This protein binds this small molecule.
Small molecule (SMILES): Nc1nc2c(ncn2[C@@H]2O[C@H](CO[P](=O)(O)O[P](=O)(O)NP(=O)(O)O)[C@@H](O)[C@H]2O)c(=O)[nH]1

Binding-site contacts:
Ligand atom O6 contacts residue ASP125 of chain 1.A at 3.4 Å (salt-bridge).
Ligand atom O1G contacts residue TYR39 of chain 1.A at 3.0 Å (h-bond).
Ligand atom N3B contacts residue TYR39 of chain 1.A at 3.3 Å.
Ligand atom O2' contacts residue LYS37 of chain 1.A at 2.9 Å (salt-bridge).
Ligand atom O5' contacts residue THR25 of chain 1.A at 3.1 Å (h-bond).
Ligand atom O2A contacts residue THR25 of chain 1.A at 2.5 Å (h-bond).
Ligand atom O6 contacts residue LYS152 of chain 1.A at 3.0 Å (salt-bridge).
Ligand atom N3B contacts residue MG1 of chain 1.E at 3.5 Å.
Ligand atom O2' contacts residue GLU36 of chain 1.A at 2.8 Å (salt-bridge).
Ligand atom O6 contacts residue ASN122 of chain 1.A at 3.2 Å (h-bond).
Ligand atom O6 contacts residue ALA151 of chain 1.A at 2.8 Å (h-bond).
Ligand atom O6 contacts residue SER150 of chain 1.A at 3.3 Å (h-bond).
Ligand atom O1B contacts residue MG1 of chain 1.E at 2.2 Å.
Ligand atom O2G contacts residue MG1 of chain 1.E at 2.2 Å.
Ligand atom O2B contacts residue ASP18 of chain 1.A at 3.5 Å (salt-bridge).
Ligand atom O2A contacts residue THR24 of chain 1.A at 3.2 Å (h-bond).
Ligand atom N3B contacts residue GLY20 of chain 1.A at 3.2 Å (h-bond).
Ligand atom O2A contacts residue LYS23 of chain 1.A at 3.4 Å (salt-bridge).
Ligand atom O3G contacts residue LYS23 of chain 1.A at 3.2 Å (salt-bridge).
Ligand atom PG contacts residue MG1 of chain 1.E at 3.2 Å.
Ligand atom O3' contacts residue LYS37 of chain 1.A at 2.7 Å (salt-bridge).
Ligand atom O2B contacts residue THR21 of chain 1.A at 3.2 Å (h-bond).
Ligand atom C3' contacts residue LYS37 of chain 1.A at 3.5 Å.
Ligand atom O1B contacts residue LYS23 of chain 1.A at 3.3 Å (salt-bridge).
Ligand atom O3A contacts residue LYS23 of chain 1.A at 3.5 Å (salt-bridge).
Ligand atom O2B contacts residue LYS23 of chain 1.A at 2.5 Å (salt-bridge).
Ligand atom N2 contacts residue ASP125 of chain 1.A at 3.1 Å (salt-bridge).
Ligand atom PB contacts residue MG1 of chain 1.E at 3.4 Å.
Ligand atom O1B contacts residue THR24 of chain 1.A at 3.0 Å (h-bond).
Ligand atom O2G contacts residue THR42 of chain 1.A at 2.7 Å (h-bond).
Ligand atom O4' contacts residue LYS123 of chain 1.A at 2.8 Å (salt-bridge).
Ligand atom O3G contacts residue GLY68 of chain 1.A at 2.7 Å (h-bond).
Ligand atom N1 contacts residue ASP125 of chain 1.A at 2.8 Å (salt-bridge).
Ligand atom PA contacts residue THR25 of chain 1.A at 3.3 Å.
Ligand atom N7 contacts residue ASN122 of chain 1.A at 3.2 Å (h-bond).
Ligand atom O2A contacts residue GLY22 of chain 1.A at 3.4 Å.
Ligand atom N7 contacts residue ALA151 of chain 1.A at 3.5 Å.
Ligand atom O2B contacts residue GLY22 of chain 1.A at 3.4 Å (h-bond).
Ligand atom O1A contacts residue TYR39 of chain 1.A at 3.1 Å.
Ligand atom O3A contacts residue GLY22 of chain 1.A at 2.9 Å (h-bond).

Sequence of chain 1.A:
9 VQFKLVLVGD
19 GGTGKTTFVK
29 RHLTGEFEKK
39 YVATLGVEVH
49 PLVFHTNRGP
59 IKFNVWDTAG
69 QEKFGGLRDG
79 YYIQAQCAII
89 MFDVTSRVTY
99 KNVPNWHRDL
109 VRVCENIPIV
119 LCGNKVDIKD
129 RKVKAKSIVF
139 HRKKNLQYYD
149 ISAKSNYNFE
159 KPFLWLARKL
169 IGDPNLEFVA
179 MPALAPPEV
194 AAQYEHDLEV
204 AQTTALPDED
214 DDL